Binding-site contacts:
Ligand atom C contacts residue ASP272 of chain 1.B at 3.9 Å.
Ligand atom C2 contacts residue LEU307 of chain 1.B at 4.3 Å (hydrophobic).
Ligand atom C2 contacts residue LEU275 of chain 1.B at 3.7 Å (hydrophobic).
Ligand atom C6 contacts residue SER271 of chain 1.B at 4.0 Å.
Ligand atom N contacts residue LEU275 of chain 1.B at 3.7 Å.
Ligand atom C contacts residue SER271 of chain 1.B at 3.2 Å.
Ligand atom C7 contacts residue ASP272 of chain 1.B at 3.2 Å.
Ligand atom C8 contacts residue ASP272 of chain 1.B at 4.0 Å.
Ligand atom C8 contacts residue LEU275 of chain 1.B at 3.7 Å (hydrophobic).
Ligand atom N contacts residue GLU277 of chain 1.B at 3.3 Å (salt-bridge).
Ligand atom CL contacts residue TRP280 of chain 1.B at 3.6 Å.
Ligand atom C7 contacts residue LEU275 of chain 1.B at 3.2 Å (hydrophobic).
Ligand atom CL contacts residue LEU307 of chain 1.B at 3.4 Å.
Ligand atom C3 contacts residue LEU307 of chain 1.B at 3.4 Å (hydrophobic).
Ligand atom C1 contacts residue SER271 of chain 1.B at 4.0 Å.
Ligand atom C2 contacts residue TYR304 of chain 1.B at 4.0 Å (hydrophobic).
Ligand atom C6 contacts residue LEU275 of chain 1.B at 3.6 Å (hydrophobic).
Ligand atom C3 contacts residue LEU275 of chain 1.B at 3.5 Å (hydrophobic).
Ligand atom C4 contacts residue LEU307 of chain 1.B at 3.7 Å (hydrophobic).
Ligand atom C8 contacts residue GLU277 of chain 1.B at 3.8 Å.
Ligand atom N contacts residue ASP272 of chain 1.B at 3.7 Å.
Ligand atom C7 contacts residue SER271 of chain 1.B at 3.8 Å.
Ligand atom C4 contacts residue LEU275 of chain 1.B at 3.8 Å (hydrophobic).
Ligand atom CL contacts residue MET300 of chain 1.B at 4.1 Å.
Ligand atom C1 contacts residue LEU275 of chain 1.B at 4.0 Å (hydrophobic).
Ligand atom C contacts residue TYR304 of chain 1.B at 3.9 Å (hydrophobic).
Ligand atom C5 contacts residue LEU275 of chain 1.B at 3.4 Å (hydrophobic).
Ligand atom C3 contacts residue TYR304 of chain 1.B at 4.3 Å (hydrophobic).
Ligand atom C3 contacts residue MET300 of chain 1.B at 4.2 Å (hydrophobic).
Ligand atom O contacts residue ASP272 of chain 1.B at 3.6 Å.
Ligand atom O contacts residue SER271 of chain 1.B at 3.6 Å.

The small molecule below binds the protein below.
Small molecule (SMILES): COc1ccc(Cl)cc1CCN

Sequence of chain 1.B:
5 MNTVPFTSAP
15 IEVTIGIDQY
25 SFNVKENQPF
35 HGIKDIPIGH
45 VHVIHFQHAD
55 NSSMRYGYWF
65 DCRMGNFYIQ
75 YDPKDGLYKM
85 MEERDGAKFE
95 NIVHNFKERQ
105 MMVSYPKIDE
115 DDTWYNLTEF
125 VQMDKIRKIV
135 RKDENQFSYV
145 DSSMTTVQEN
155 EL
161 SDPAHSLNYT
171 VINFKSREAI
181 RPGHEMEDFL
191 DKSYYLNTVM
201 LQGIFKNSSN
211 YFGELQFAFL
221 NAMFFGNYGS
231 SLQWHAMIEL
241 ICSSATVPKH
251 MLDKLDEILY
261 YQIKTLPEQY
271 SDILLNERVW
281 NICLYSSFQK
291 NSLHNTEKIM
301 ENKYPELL